Binding-site contacts:
Ligand atom O7 contacts residue ASN280 of chain 1.B at 4.1 Å.
Ligand atom C8 contacts residue ASN282 of chain 1.B at 4.4 Å.
Ligand atom N2 contacts residue ASN282 of chain 1.B at 2.9 Å (h-bond).
Ligand atom C2 contacts residue ASN282 of chain 1.B at 2.5 Å.
Ligand atom C4 contacts residue ASN282 of chain 1.B at 4.2 Å.
Ligand atom C5 contacts residue ASN282 of chain 1.B at 3.7 Å.
Ligand atom C1 contacts residue ASN282 of chain 1.B at 1.4 Å.
Ligand atom O7 contacts residue ASN282 of chain 1.B at 3.3 Å (h-bond).
Ligand atom C7 contacts residue ASN282 of chain 1.B at 3.3 Å.
Ligand atom C3 contacts residue ASN282 of chain 1.B at 3.8 Å.
Ligand atom O5 contacts residue ASN282 of chain 1.B at 2.4 Å (h-bond).

This protein binds this small molecule.
Small molecule (SMILES): CC(=O)N[C@@H]1[C@@H](O)[C@H](O)[C@@H](CO)O[C@H]1O

Sequence of chain 1.B:
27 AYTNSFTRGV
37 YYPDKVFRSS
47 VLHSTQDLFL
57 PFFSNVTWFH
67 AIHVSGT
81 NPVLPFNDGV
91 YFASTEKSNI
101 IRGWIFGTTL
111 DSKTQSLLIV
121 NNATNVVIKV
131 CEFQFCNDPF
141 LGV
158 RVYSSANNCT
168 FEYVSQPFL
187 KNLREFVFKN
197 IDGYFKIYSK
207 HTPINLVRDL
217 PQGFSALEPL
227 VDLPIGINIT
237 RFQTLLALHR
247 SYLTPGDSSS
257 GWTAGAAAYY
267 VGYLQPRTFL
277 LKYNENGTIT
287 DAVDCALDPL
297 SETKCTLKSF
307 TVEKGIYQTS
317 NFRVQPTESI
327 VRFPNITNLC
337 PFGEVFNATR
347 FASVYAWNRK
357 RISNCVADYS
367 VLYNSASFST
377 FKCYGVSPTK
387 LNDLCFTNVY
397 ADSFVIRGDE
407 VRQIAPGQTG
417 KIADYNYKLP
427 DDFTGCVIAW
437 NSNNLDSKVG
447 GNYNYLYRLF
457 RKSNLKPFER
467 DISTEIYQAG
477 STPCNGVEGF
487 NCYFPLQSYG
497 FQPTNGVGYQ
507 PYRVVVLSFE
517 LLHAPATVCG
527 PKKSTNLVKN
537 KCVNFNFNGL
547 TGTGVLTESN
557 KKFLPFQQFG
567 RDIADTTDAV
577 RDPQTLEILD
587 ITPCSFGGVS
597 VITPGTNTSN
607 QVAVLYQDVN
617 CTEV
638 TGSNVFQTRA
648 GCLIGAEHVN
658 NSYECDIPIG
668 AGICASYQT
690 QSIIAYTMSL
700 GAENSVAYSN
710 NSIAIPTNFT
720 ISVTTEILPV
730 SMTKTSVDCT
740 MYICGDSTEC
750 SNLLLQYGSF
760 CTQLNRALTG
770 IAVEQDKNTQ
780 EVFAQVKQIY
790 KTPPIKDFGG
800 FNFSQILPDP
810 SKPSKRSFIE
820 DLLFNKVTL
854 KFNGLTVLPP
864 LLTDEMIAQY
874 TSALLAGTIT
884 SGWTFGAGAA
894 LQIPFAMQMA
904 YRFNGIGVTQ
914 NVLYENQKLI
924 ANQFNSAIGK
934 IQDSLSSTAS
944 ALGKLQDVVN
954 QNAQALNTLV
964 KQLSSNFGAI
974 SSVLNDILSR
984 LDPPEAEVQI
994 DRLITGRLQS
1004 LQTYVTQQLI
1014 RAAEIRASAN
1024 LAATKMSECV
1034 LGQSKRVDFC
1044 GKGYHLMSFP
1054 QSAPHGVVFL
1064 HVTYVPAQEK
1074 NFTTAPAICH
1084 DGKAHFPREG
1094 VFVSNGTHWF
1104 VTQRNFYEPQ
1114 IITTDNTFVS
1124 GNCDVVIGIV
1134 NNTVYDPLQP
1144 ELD